Sequence of chain 1.A:
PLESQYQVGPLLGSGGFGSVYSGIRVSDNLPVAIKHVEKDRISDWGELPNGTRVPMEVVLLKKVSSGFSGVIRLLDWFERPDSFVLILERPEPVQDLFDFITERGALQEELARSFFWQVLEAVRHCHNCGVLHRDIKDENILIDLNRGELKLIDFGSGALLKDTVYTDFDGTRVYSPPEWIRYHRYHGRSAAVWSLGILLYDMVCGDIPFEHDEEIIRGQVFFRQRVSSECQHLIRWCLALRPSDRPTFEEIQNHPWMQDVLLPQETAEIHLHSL

Binding-site contacts:
Ligand atom NH2 contacts residue VAL114 of chain 1.A at 4.1 Å.
Ligand atom NH1 contacts residue LEU162 of chain 1.A at 3.5 Å.
Ligand atom NH2 contacts residue ARG110 of chain 1.A at 4.0 Å.
Ligand atom OA contacts residue LEU108 of chain 1.A at 3.0 Å.
Ligand atom C10 contacts residue LEU162 of chain 1.A at 3.9 Å (hydrophobic).
Ligand atom CB contacts residue ILE173 of chain 1.A at 3.8 Å (hydrophobic).
Ligand atom CG contacts residue ILE173 of chain 1.A at 4.1 Å (hydrophobic).
Ligand atom OB contacts residue ASP174 of chain 1.A at 3.0 Å.
Ligand atom CZ contacts residue LEU162 of chain 1.A at 3.7 Å (hydrophobic).
Ligand atom CA contacts residue LEU108 of chain 1.A at 4.3 Å (hydrophobic).
Ligand atom C10 contacts residue ALA53 of chain 1.A at 3.7 Å (hydrophobic).
Ligand atom NH2 contacts residue LEU32 of chain 1.A at 4.1 Å.
Ligand atom C10 contacts residue ILE92 of chain 1.A at 4.4 Å (hydrophobic).
Ligand atom OB contacts residue PHE37 of chain 1.A at 4.0 Å.
Ligand atom CD contacts residue ILE173 of chain 1.A at 4.0 Å (hydrophobic).
Ligand atom OA contacts residue ILE173 of chain 1.A at 4.0 Å.
Ligand atom CA contacts residue VAL40 of chain 1.A at 4.2 Å (hydrophobic).
Ligand atom C contacts residue ILE173 of chain 1.A at 3.9 Å (hydrophobic).
Ligand atom C contacts residue ASP174 of chain 1.A at 3.2 Å.
Ligand atom OA contacts residue LYS55 of chain 1.A at 3.9 Å.
Ligand atom CG contacts residue ALA53 of chain 1.A at 4.3 Å (hydrophobic).
Ligand atom NE contacts residue LEU162 of chain 1.A at 4.2 Å.
Ligand atom CB contacts residue LEU108 of chain 1.A at 3.7 Å (hydrophobic).
Ligand atom NH2 contacts residue LEU162 of chain 1.A at 4.1 Å.
Ligand atom OA contacts residue ASP174 of chain 1.A at 3.1 Å (salt-bridge).
Ligand atom NE contacts residue LEU32 of chain 1.A at 4.4 Å.
Ligand atom NH1 contacts residue GLU109 of chain 1.A at 4.3 Å.
Ligand atom C contacts residue LYS55 of chain 1.A at 3.7 Å.
Ligand atom C10 contacts residue GLU109 of chain 1.A at 4.2 Å.
Ligand atom NH1 contacts residue ALA53 of chain 1.A at 3.7 Å.
Ligand atom CA contacts residue ASP174 of chain 1.A at 4.1 Å.
Ligand atom CZ contacts residue LEU32 of chain 1.A at 4.3 Å (hydrophobic).
Ligand atom CZ contacts residue ALA53 of chain 1.A at 4.3 Å (hydrophobic).
Ligand atom C contacts residue LEU108 of chain 1.A at 4.0 Å (hydrophobic).
Ligand atom CD contacts residue VAL40 of chain 1.A at 4.3 Å (hydrophobic).
Ligand atom OB contacts residue ILE173 of chain 1.A at 4.3 Å.
Ligand atom CG contacts residue LEU162 of chain 1.A at 4.4 Å (hydrophobic).
Ligand atom CA contacts residue ILE173 of chain 1.A at 3.8 Å (hydrophobic).
Ligand atom C10 contacts residue ILE173 of chain 1.A at 4.3 Å (hydrophobic).
Ligand atom OB contacts residue LYS55 of chain 1.A at 3.0 Å (salt-bridge).

A small-molecule ligand and the protein it binds are described below.
Small molecule (SMILES): Nc1ncc(/C=C/C(=O)O)cn1